This small molecule binds to this protein.
Small molecule (SMILES): O=c1ccn([C@@H]2O[C@H](CO[P](=O)(O)O[P](=O)(O)O[C@H]3O[C@H](CO)[C@@H](O)[C@H](O)[C@H]3O)[C@@H](O)[C@H]2O)c(=O)[nH]1

Sequence of chain 1.A:
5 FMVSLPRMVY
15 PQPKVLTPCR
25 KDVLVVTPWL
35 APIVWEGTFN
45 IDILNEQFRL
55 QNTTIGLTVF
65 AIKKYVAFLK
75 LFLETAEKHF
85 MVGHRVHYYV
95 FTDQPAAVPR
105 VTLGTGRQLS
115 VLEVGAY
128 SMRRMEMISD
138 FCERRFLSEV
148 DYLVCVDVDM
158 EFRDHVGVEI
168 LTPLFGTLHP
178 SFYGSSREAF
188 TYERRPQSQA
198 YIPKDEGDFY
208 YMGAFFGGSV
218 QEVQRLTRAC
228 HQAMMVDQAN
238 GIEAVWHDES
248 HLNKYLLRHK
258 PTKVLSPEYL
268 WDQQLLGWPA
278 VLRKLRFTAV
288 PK

Binding-site contacts:
Ligand atom O2 contacts residue PHE64 of chain 1.A at 3.4 Å (h-bond).
Ligand atom O4 contacts residue TYR69 of chain 1.A at 3.5 Å.
Ligand atom O2C contacts residue VAL155 of chain 1.A at 3.5 Å.
Ligand atom O3' contacts residue GLY210 of chain 1.A at 2.8 Å (h-bond).
Ligand atom O1B contacts residue DA81 of chain 1.C at 3.0 Å (h-bond).
Ligand atom O3C contacts residue ASP154 of chain 1.A at 3.3 Å.
Ligand atom O2B contacts residue LYS289 of chain 1.A at 3.0 Å (salt-bridge).
Ligand atom C4 contacts residue TYR69 of chain 1.A at 3.3 Å (hydrophobic).
Ligand atom C2' contacts residue DA81 of chain 1.C at 3.3 Å.
Ligand atom C5 contacts residue TYR69 of chain 1.A at 3.6 Å (hydrophobic).
Ligand atom O3C contacts residue VAL155 of chain 1.A at 3.1 Å (h-bond).
Ligand atom N3 contacts residue TYR69 of chain 1.A at 3.3 Å.
Ligand atom O2' contacts residue MET209 of chain 1.A at 3.6 Å.
Ligand atom O1A contacts residue ASP154 of chain 1.A at 3.4 Å (salt-bridge).
Ligand atom O3' contacts residue MET209 of chain 1.A at 3.0 Å.
Ligand atom O4' contacts residue GLY210 of chain 1.A at 3.3 Å.
Ligand atom O2B contacts residue MN1 of chain 1.B at 2.3 Å.
Ligand atom O1A contacts residue MN1 of chain 1.B at 2.2 Å.
Ligand atom O2' contacts residue DA81 of chain 1.C at 2.7 Å (h-bond).
Ligand atom O3' contacts residue GLU246 of chain 1.A at 2.6 Å (salt-bridge).
Ligand atom O3C contacts residue ASP156 of chain 1.A at 3.0 Å (salt-bridge).
Ligand atom C2' contacts residue GLU246 of chain 1.A at 3.5 Å.
Ligand atom O2B contacts residue ASP156 of chain 1.A at 3.6 Å (salt-bridge).
Ligand atom O2 contacts residue ILE66 of chain 1.A at 2.9 Å (h-bond).
Ligand atom O3' contacts residue ALA211 of chain 1.A at 3.1 Å (h-bond).
Ligand atom O4' contacts residue ARG131 of chain 1.A at 3.0 Å (salt-bridge).
Ligand atom O2 contacts residue TYR69 of chain 1.A at 3.6 Å.
Ligand atom C6' contacts residue ASP245 of chain 1.A at 3.6 Å.
Ligand atom PA contacts residue MN1 of chain 1.B at 3.5 Å.
Ligand atom PB contacts residue MN1 of chain 1.B at 3.4 Å.
Ligand atom N3 contacts residue ILE66 of chain 1.A at 2.8 Å (h-bond).
Ligand atom O4' contacts residue ASP154 of chain 1.A at 3.0 Å (salt-bridge).
Ligand atom O2C contacts residue PHE64 of chain 1.A at 2.6 Å (h-bond).
Ligand atom C5C contacts residue ASP154 of chain 1.A at 3.5 Å.
Ligand atom O6' contacts residue ASP245 of chain 1.A at 2.6 Å (salt-bridge).
Ligand atom O2A contacts residue LYS289 of chain 1.A at 3.4 Å.
Ligand atom C2C contacts residue PHE64 of chain 1.A at 3.4 Å (hydrophobic).
Ligand atom O1A contacts residue ASP156 of chain 1.A at 3.0 Å (salt-bridge).
Ligand atom O4' contacts residue ALA211 of chain 1.A at 3.4 Å (h-bond).
Ligand atom O2A contacts residue TYR69 of chain 1.A at 2.6 Å (h-bond).